The small molecule below binds the protein below.
Small molecule (SMILES): Nc1ccn([C@H]2C[C@H](O)[C@@H](COP(=O)(O)O)O2)c(=O)n1

Binding-site contacts:
Ligand atom P contacts residue DA4 of chain 46.D at 3.2 Å.
Ligand atom O3' contacts residue DA4 of chain 46.D at 4.2 Å.
Ligand atom OP1 contacts residue DA4 of chain 46.D at 2.2 Å.
Ligand atom C2' contacts residue DA4 of chain 46.D at 3.5 Å.
Ligand atom O5' contacts residue DA4 of chain 46.D at 4.0 Å.
Ligand atom C4' contacts residue DA4 of chain 46.D at 4.3 Å.
Ligand atom C5' contacts residue DA4 of chain 46.D at 4.0 Å.
Ligand atom C3' contacts residue DA4 of chain 46.D at 3.3 Å.
Ligand atom OP2 contacts residue DA4 of chain 46.D at 3.6 Å.